Sequence of chain 1.A:
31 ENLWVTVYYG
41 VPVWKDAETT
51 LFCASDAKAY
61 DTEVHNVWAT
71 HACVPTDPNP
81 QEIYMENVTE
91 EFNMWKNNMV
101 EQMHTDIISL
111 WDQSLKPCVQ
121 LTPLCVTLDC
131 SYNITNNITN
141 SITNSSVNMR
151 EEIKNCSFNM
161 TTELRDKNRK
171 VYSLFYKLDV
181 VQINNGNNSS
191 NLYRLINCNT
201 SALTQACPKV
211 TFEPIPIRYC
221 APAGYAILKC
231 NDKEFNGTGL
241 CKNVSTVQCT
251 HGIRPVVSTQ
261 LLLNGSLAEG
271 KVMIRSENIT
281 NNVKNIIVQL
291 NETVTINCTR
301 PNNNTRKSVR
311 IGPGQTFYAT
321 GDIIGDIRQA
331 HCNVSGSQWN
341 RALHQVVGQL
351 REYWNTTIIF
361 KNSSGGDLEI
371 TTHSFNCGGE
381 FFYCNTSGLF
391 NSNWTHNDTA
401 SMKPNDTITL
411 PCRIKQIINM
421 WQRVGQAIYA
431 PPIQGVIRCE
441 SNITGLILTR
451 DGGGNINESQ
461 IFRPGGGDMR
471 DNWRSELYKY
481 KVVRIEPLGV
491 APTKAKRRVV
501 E

This protein binds this small molecule.
Small molecule (SMILES): CC(=O)N[C@H]1[C@H](O[C@H]2[C@H](O)[C@@H](NC(C)=O)CO[C@@H]2CO)O[C@H](CO)[C@@H](O)[C@@H]1O

Binding-site contacts:
Ligand atom C4 contacts residue NAG2 of chain 1.N at 4.2 Å.
Ligand atom C2 contacts residue NAG1 of chain 1.N at 4.0 Å.
Ligand atom O7 contacts residue NAG1 of chain 1.N at 3.5 Å.
Ligand atom C8 contacts residue SER363 of chain 1.A at 3.3 Å.
Ligand atom O5 contacts residue NAG2 of chain 1.N at 4.2 Å.
Ligand atom O7 contacts residue ASN362 of chain 1.A at 3.0 Å (h-bond).
Ligand atom C5 contacts residue NAG2 of chain 1.N at 4.0 Å.
Ligand atom C7 contacts residue ASN362 of chain 1.A at 3.1 Å.
Ligand atom N2 contacts residue SER363 of chain 1.A at 3.2 Å (h-bond).
Ligand atom O5 contacts residue ASN362 of chain 1.A at 2.4 Å (h-bond).
Ligand atom N2 contacts residue ASN362 of chain 1.A at 2.8 Å (h-bond).
Ligand atom C2 contacts residue ASN362 of chain 1.A at 2.4 Å.
Ligand atom C1 contacts residue SER363 of chain 1.A at 4.0 Å.
Ligand atom O3 contacts residue NAG2 of chain 1.N at 4.2 Å.
Ligand atom C7 contacts residue SER363 of chain 1.A at 3.6 Å.
Ligand atom C6 contacts residue NAG2 of chain 1.N at 3.9 Å.
Ligand atom C2 contacts residue NAG2 of chain 1.N at 4.4 Å.
Ligand atom C4 contacts residue ASN362 of chain 1.A at 4.3 Å.
Ligand atom C8 contacts residue ASN362 of chain 1.A at 4.2 Å.
Ligand atom C2 contacts residue SER363 of chain 1.A at 4.2 Å.
Ligand atom C5 contacts residue ASN362 of chain 1.A at 3.7 Å.
Ligand atom C8 contacts residue THR371 of chain 1.A at 3.2 Å.
Ligand atom O6 contacts residue NAG2 of chain 1.N at 3.9 Å.
Ligand atom C1 contacts residue ASN362 of chain 1.A at 1.4 Å.
Ligand atom O5 contacts residue NAG1 of chain 1.N at 4.3 Å.
Ligand atom C3 contacts residue ASN362 of chain 1.A at 3.8 Å.
Ligand atom C7 contacts residue NAG1 of chain 1.N at 4.5 Å.